The small molecule below binds the protein below.
Small molecule (SMILES): Nc1nc2c(ncn2[C@@H]2O[C@H](CO[P](=O)(O)O[P](=O)(O)O[C@H]3O[C@H](CO)[C@@H](O)[C@H](O)[C@@H]3O)[C@@H](O)[C@H]2O)c(=O)[nH]1

Binding-site contacts:
Ligand atom O31 contacts residue ASP267 of chain 1.D at 3.0 Å (salt-bridge).
Ligand atom O3' contacts residue ASP267 of chain 1.D at 3.3 Å.
Ligand atom O6A contacts residue ASP388 of chain 1.D at 3.0 Å (salt-bridge).
Ligand atom O41 contacts residue LYS251 of chain 1.D at 3.3 Å (salt-bridge).
Ligand atom O2B contacts residue LYS456 of chain 1.D at 3.1 Å (salt-bridge).
Ligand atom PA contacts residue MN1 of chain 1.BA at 3.3 Å.
Ligand atom C8 contacts residue GOL1 of chain 1.FA at 3.4 Å.
Ligand atom C41 contacts residue SER356 of chain 1.D at 3.2 Å.
Ligand atom C4 contacts residue THR247 of chain 1.D at 3.3 Å.
Ligand atom PB contacts residue MN1 of chain 1.BA at 3.3 Å.
Ligand atom O3B contacts residue ASP267 of chain 1.D at 3.0 Å (salt-bridge).
Ligand atom O31 contacts residue SER356 of chain 1.D at 3.2 Å (h-bond).
Ligand atom O31 contacts residue GLY357 of chain 1.D at 3.3 Å (h-bond).
Ligand atom O41 contacts residue SER356 of chain 1.D at 3.3 Å (h-bond).
Ligand atom O31 contacts residue LYS251 of chain 1.D at 3.2 Å (salt-bridge).
Ligand atom O2A contacts residue MN1 of chain 1.BA at 2.0 Å.
Ligand atom N1 contacts residue ASN250 of chain 1.D at 2.9 Å (h-bond).
Ligand atom C5 contacts residue THR247 of chain 1.D at 3.2 Å.
Ligand atom O1A contacts residue GOL1 of chain 1.FA at 2.3 Å (h-bond).
Ligand atom C2' contacts residue SER170 of chain 1.D at 3.4 Å.
Ligand atom O2A contacts residue ASP267 of chain 1.D at 2.7 Å (salt-bridge).
Ligand atom O21 contacts residue GLU355 of chain 1.D at 3.1 Å (salt-bridge).
Ligand atom O41 contacts residue ASP388 of chain 1.D at 2.5 Å (salt-bridge).
Ligand atom O6A contacts residue LYS389 of chain 1.D at 3.0 Å (salt-bridge).
Ligand atom O3' contacts residue SER268 of chain 1.D at 3.0 Å (h-bond).
Ligand atom N3 contacts residue SER170 of chain 1.D at 3.3 Å (h-bond).
Ligand atom O3B contacts residue ASP269 of chain 1.D at 3.2 Å (salt-bridge).
Ligand atom O5' contacts residue GOL1 of chain 1.FA at 3.4 Å (h-bond).
Ligand atom O2A contacts residue ASP269 of chain 1.D at 2.4 Å (salt-bridge).
Ligand atom C6 contacts residue ASN250 of chain 1.D at 3.3 Å.
Ligand atom N2 contacts residue SER170 of chain 1.D at 3.0 Å (h-bond).
Ligand atom O2' contacts residue SER170 of chain 1.D at 2.7 Å (h-bond).
Ligand atom C5' contacts residue ASP267 of chain 1.D at 3.2 Å.
Ligand atom O3B contacts residue ASN449 of chain 1.D at 2.8 Å (h-bond).
Ligand atom O3B contacts residue MN1 of chain 1.BA at 2.0 Å.
Ligand atom N7 contacts residue GOL1 of chain 1.FA at 3.1 Å (h-bond).
Ligand atom C2 contacts residue ASN250 of chain 1.D at 3.3 Å.
Ligand atom O3B contacts residue GOL1 of chain 1.DA at 3.2 Å (h-bond).
Ligand atom O6A contacts residue HIS386 of chain 1.D at 2.9 Å (h-bond).
Ligand atom O3' contacts residue ASP269 of chain 1.D at 3.2 Å (salt-bridge).

Sequence of chain 1.D:
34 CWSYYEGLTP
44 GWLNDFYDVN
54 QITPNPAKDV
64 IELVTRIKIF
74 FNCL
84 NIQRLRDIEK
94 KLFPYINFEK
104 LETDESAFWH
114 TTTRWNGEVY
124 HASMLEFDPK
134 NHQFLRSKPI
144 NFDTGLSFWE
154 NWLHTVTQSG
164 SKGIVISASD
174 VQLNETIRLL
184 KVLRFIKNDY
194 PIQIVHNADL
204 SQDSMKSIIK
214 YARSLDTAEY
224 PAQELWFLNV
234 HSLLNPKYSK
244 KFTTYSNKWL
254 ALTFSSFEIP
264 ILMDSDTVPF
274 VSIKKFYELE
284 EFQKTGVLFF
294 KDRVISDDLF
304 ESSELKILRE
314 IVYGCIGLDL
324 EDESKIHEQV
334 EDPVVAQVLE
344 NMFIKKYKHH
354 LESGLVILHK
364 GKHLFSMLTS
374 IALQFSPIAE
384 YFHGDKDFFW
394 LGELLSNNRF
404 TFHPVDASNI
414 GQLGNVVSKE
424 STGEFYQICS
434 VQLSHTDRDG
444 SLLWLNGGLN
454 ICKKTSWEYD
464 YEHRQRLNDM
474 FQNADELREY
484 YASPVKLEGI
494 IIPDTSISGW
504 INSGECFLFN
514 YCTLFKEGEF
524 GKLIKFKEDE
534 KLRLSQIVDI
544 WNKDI